Sequence of chain 1.I:
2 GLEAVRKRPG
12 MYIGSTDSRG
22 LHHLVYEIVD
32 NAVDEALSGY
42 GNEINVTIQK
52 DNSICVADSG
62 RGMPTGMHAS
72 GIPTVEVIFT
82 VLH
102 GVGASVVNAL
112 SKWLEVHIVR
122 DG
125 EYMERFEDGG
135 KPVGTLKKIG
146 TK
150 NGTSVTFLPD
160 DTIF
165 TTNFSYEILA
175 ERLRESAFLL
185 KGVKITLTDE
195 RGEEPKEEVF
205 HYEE

This small molecule binds to this protein.
Small molecule (SMILES): CCc1[nH]c2nc(Sc3cccnc3)nc(OC)c2c1C=O

Binding-site contacts:
Ligand atom C11 contacts residue ARG62 of chain 1.I at 3.8 Å.
Ligand atom C3 contacts residue ASP59 of chain 1.I at 3.8 Å.
Ligand atom C3 contacts residue THR152 of chain 1.I at 3.8 Å.
Ligand atom C5 contacts residue ASN32 of chain 1.I at 3.8 Å.
Ligand atom C4 contacts residue MET64 of chain 1.I at 3.7 Å (hydrophobic).
Ligand atom S10 contacts residue MET64 of chain 1.I at 3.6 Å.
Ligand atom C8 contacts residue MET64 of chain 1.I at 3.9 Å (hydrophobic).
Ligand atom C5 contacts residue MET64 of chain 1.I at 3.9 Å (hydrophobic).
Ligand atom C18 contacts residue GLY102 of chain 1.I at 3.8 Å.
Ligand atom N9 contacts residue GLU36 of chain 1.I at 3.5 Å (salt-bridge).
Ligand atom C14 contacts residue ARG62 of chain 1.I at 3.7 Å.
Ligand atom C22 contacts residue VAL154 of chain 1.I at 3.7 Å (hydrophobic).
Ligand atom C12 contacts residue ARG62 of chain 1.I at 3.3 Å.
Ligand atom N7 contacts residue MET64 of chain 1.I at 3.7 Å.
Ligand atom S10 contacts residue GLY63 of chain 1.I at 3.5 Å (h-bond).
Ligand atom S10 contacts residue GLU36 of chain 1.I at 3.1 Å (salt-bridge).
Ligand atom C19 contacts residue ASN32 of chain 1.I at 3.4 Å.
Ligand atom N13 contacts residue ARG62 of chain 1.I at 3.3 Å (salt-bridge).
Ligand atom C19 contacts residue MET64 of chain 1.I at 3.9 Å (hydrophobic).
Ligand atom C21 contacts residue ALA33 of chain 1.I at 3.8 Å (hydrophobic).
Ligand atom C18 contacts residue ILE79 of chain 1.I at 3.9 Å (hydrophobic).
Ligand atom C8 contacts residue GLU36 of chain 1.I at 3.8 Å.
Ligand atom C12 contacts residue GLY63 of chain 1.I at 3.9 Å.
Ligand atom N13 contacts residue PRO65 of chain 1.I at 3.7 Å.
Ligand atom N2 contacts residue THR152 of chain 1.I at 3.9 Å.
Ligand atom C22 contacts residue ASP59 of chain 1.I at 3.3 Å.
Ligand atom C21 contacts residue ASP59 of chain 1.I at 3.4 Å.
Ligand atom C6 contacts residue MET64 of chain 1.I at 3.6 Å (hydrophobic).
Ligand atom C11 contacts residue GLU36 of chain 1.I at 3.4 Å.
Ligand atom S10 contacts residue ARG62 of chain 1.I at 3.9 Å.
Ligand atom O17 contacts residue MET64 of chain 1.I at 3.6 Å.
Ligand atom C16 contacts residue GLU36 of chain 1.I at 3.3 Å.
Ligand atom C22 contacts residue VAL57 of chain 1.I at 4.0 Å (hydrophobic).
Ligand atom C22 contacts residue THR152 of chain 1.I at 4.0 Å.
Ligand atom N2 contacts residue ASP59 of chain 1.I at 2.7 Å (salt-bridge).
Ligand atom O20 contacts residue ASN32 of chain 1.I at 3.4 Å.
Ligand atom C21 contacts residue ILE29 of chain 1.I at 3.7 Å (hydrophobic).
Ligand atom C1 contacts residue ASP59 of chain 1.I at 3.4 Å.
Ligand atom C12 contacts residue PRO65 of chain 1.I at 3.5 Å (hydrophobic).
Ligand atom N9 contacts residue THR152 of chain 1.I at 3.6 Å.